Binding-site contacts:
Ligand atom C8 contacts residue GLU183 of chain 1.C at 4.1 Å.
Ligand atom O7 contacts residue TYR205 of chain 1.C at 3.9 Å.
Ligand atom C7 contacts residue TYR205 of chain 1.C at 4.1 Å (hydrophobic).
Ligand atom C1 contacts residue TYR205 of chain 1.C at 3.9 Å (hydrophobic).
Ligand atom C4 contacts residue ASN140 of chain 1.C at 4.2 Å.
Ligand atom O4 contacts residue TYR205 of chain 1.C at 4.4 Å.
Ligand atom C8 contacts residue ILE207 of chain 1.C at 3.7 Å (hydrophobic).
Ligand atom C6 contacts residue TYR205 of chain 1.C at 4.1 Å (hydrophobic).
Ligand atom O7 contacts residue ASN140 of chain 1.C at 4.4 Å.
Ligand atom C3 contacts residue ASN140 of chain 1.C at 3.8 Å.
Ligand atom O5 contacts residue ASN140 of chain 1.C at 2.4 Å (h-bond).
Ligand atom O5 contacts residue TYR205 of chain 1.C at 4.0 Å.
Ligand atom C2 contacts residue GLN187 of chain 1.C at 4.4 Å.
Ligand atom C7 contacts residue GLN187 of chain 1.C at 4.3 Å.
Ligand atom C5 contacts residue ASN140 of chain 1.C at 3.7 Å.
Ligand atom C1 contacts residue ASN140 of chain 1.C at 1.4 Å.
Ligand atom C5 contacts residue TYR205 of chain 1.C at 3.6 Å (hydrophobic).
Ligand atom O6 contacts residue ASN140 of chain 1.C at 4.5 Å.
Ligand atom N2 contacts residue ILE207 of chain 1.C at 4.3 Å.
Ligand atom C2 contacts residue ASN140 of chain 1.C at 2.5 Å.
Ligand atom O7 contacts residue GLN187 of chain 1.C at 3.3 Å (h-bond).
Ligand atom C8 contacts residue TYR205 of chain 1.C at 4.1 Å (hydrophobic).
Ligand atom O6 contacts residue PHE185 of chain 1.C at 4.4 Å.
Ligand atom C7 contacts residue ASN140 of chain 1.C at 3.9 Å.
Ligand atom N2 contacts residue ASN140 of chain 1.C at 2.9 Å (h-bond).

A small-molecule ligand and the protein it binds are described below.
Small molecule (SMILES): CC(=O)N[C@H]1[C@H](O[C@H]2[C@H](O)[C@@H](NC(C)=O)CO[C@@H]2CO)O[C@H](CO)[C@@H](O)[C@@H]1O

Sequence of chain 1.C:
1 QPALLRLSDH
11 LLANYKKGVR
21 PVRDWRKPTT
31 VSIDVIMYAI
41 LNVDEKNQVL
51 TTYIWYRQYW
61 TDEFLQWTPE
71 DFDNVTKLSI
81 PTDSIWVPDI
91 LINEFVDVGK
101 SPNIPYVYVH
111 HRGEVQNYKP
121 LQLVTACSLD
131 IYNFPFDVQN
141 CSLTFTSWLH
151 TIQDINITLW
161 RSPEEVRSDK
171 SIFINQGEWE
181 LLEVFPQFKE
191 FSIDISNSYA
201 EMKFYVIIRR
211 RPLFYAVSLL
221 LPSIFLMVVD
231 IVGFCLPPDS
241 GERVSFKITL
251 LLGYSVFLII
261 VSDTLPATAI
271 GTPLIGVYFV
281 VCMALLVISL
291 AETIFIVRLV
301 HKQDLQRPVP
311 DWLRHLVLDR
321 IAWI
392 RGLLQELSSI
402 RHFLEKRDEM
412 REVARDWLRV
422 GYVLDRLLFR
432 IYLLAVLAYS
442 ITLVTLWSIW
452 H